This small molecule binds to this protein.
Small molecule (SMILES): CC(C)C[C@H](NC(=O)OCc1ccccc1)C(=O)N[C@@H](C[C@@H]1CCNC1=O)[C@@H](O)S(=O)(=O)O

Binding-site contacts:
Ligand atom O8 contacts residue GLU166 of chain 2.A at 3.6 Å (salt-bridge).
Ligand atom N11 contacts residue GLN189 of chain 2.A at 3.0 Å (h-bond).
Ligand atom C20 contacts residue CYS145 of chain 2.A at 2.6 Å (hydrophobic).
Ligand atom C12 contacts residue HIS164 of chain 2.A at 3.7 Å.
Ligand atom C5 contacts residue GLN189 of chain 2.A at 3.4 Å.
Ligand atom C29 contacts residue GLU166 of chain 2.A at 3.8 Å.
Ligand atom C13 contacts residue GLN189 of chain 2.A at 3.6 Å.
Ligand atom N28 contacts residue PHE140 of chain 2.A at 3.2 Å (h-bond).
Ligand atom C2 contacts residue MET165 of chain 2.A at 3.4 Å (hydrophobic).
Ligand atom N19 contacts residue HIS41 of chain 2.A at 3.8 Å.
Ligand atom O10 contacts residue GLU166 of chain 2.A at 3.0 Å (salt-bridge).
Ligand atom C4 contacts residue THR190 of chain 2.A at 3.6 Å.
Ligand atom O30 contacts residue HIS163 of chain 2.A at 2.7 Å (h-bond).
Ligand atom N28 contacts residue GLU166 of chain 2.A at 3.3 Å (salt-bridge).
Ligand atom C14 contacts residue GLN189 of chain 2.A at 3.8 Å.
Ligand atom C4 contacts residue GLN192 of chain 2.A at 3.7 Å.
Ligand atom N19 contacts residue HIS164 of chain 2.A at 2.9 Å (h-bond).
Ligand atom N19 contacts residue CYS145 of chain 2.A at 2.9 Å (h-bond).
Ligand atom O10 contacts residue MET165 of chain 2.A at 3.5 Å.
Ligand atom C4 contacts residue ALA191 of chain 2.A at 3.7 Å (hydrophobic).
Ligand atom C29 contacts residue HIS163 of chain 2.A at 3.7 Å.
Ligand atom O30 contacts residue GLU166 of chain 2.A at 3.8 Å.
Ligand atom C21 contacts residue HIS41 of chain 2.A at 3.6 Å.
Ligand atom C3 contacts residue THR190 of chain 2.A at 3.6 Å.
Ligand atom O22 contacts residue SER144 of chain 2.A at 3.5 Å (h-bond).
Ligand atom O30 contacts residue HIS172 of chain 2.A at 3.8 Å.
Ligand atom O30 contacts residue PHE140 of chain 2.A at 3.5 Å.
Ligand atom C3 contacts residue PRO168 of chain 2.A at 3.8 Å (hydrophobic).
Ligand atom C15 contacts residue HIS41 of chain 2.A at 3.6 Å.
Ligand atom C3 contacts residue GLN192 of chain 2.A at 3.6 Å.
Ligand atom O22 contacts residue GLY143 of chain 2.A at 3.5 Å (h-bond).
Ligand atom O22 contacts residue CYS145 of chain 2.A at 2.6 Å (h-bond).
Ligand atom C27 contacts residue LEU141 of chain 2.A at 3.7 Å (hydrophobic).
Ligand atom C21 contacts residue CYS145 of chain 2.A at 1.6 Å (hydrophobic).
Ligand atom N28 contacts residue LEU141 of chain 2.A at 3.8 Å.
Ligand atom C24 contacts residue CYS145 of chain 2.A at 3.3 Å (hydrophobic).
Ligand atom C27 contacts residue ASN142 of chain 2.A at 3.6 Å.
Ligand atom C17 contacts residue HIS164 of chain 2.A at 3.6 Å.
Ligand atom C6 contacts residue GLN189 of chain 2.A at 3.3 Å.
Ligand atom C20 contacts residue HIS164 of chain 2.A at 3.8 Å.

Sequence of chain 2.A:
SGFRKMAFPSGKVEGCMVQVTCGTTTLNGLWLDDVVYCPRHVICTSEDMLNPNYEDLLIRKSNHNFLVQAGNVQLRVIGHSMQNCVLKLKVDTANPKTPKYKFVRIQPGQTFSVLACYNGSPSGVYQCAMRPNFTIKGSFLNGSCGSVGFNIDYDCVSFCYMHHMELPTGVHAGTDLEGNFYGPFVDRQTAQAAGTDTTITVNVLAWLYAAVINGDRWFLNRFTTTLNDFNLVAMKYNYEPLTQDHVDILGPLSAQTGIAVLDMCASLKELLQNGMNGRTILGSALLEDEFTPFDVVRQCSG

Sequence of chain 1.A:
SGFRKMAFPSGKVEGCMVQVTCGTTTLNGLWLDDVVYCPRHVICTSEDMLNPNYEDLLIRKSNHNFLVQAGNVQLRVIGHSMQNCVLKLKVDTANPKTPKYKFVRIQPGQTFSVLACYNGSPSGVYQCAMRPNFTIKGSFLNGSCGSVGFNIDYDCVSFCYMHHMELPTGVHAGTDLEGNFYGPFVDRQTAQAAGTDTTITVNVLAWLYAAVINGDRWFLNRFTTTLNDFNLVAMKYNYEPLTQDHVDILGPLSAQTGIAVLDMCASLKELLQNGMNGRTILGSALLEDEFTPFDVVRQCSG